This small molecule binds to this protein.
Small molecule (SMILES): CC(=O)N[C@H]1[C@H](O[C@H]2[C@H](O)[C@@H](NC(C)=O)CO[C@@H]2CO)O[C@H](CO)[C@@H](O[C@@H]2O[C@H](CO)[C@@H](O)[C@H](O)[C@@H]2O)[C@@H]1O

Sequence of chain 1.G:
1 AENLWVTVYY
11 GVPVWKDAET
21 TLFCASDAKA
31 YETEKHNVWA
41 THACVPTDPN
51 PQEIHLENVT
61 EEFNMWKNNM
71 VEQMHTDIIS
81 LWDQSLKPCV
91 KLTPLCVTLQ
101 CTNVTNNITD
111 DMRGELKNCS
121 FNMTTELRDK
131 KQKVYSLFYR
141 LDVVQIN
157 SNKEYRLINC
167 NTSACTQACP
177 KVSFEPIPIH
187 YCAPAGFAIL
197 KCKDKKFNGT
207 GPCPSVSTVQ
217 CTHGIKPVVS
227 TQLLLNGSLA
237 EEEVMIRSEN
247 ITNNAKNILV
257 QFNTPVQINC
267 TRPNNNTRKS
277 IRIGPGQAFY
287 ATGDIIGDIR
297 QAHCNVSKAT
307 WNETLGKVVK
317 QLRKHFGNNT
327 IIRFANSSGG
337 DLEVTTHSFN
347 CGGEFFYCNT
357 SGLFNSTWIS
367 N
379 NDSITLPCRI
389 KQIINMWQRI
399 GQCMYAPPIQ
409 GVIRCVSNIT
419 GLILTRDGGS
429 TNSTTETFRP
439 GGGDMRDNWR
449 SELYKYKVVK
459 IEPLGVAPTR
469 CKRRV

Binding-site contacts:
Ligand atom C3 contacts residue ASN122 of chain 1.G at 3.9 Å.
Ligand atom C7 contacts residue ASN122 of chain 1.G at 3.7 Å.
Ligand atom C8 contacts residue SER120 of chain 1.G at 3.4 Å.
Ligand atom N2 contacts residue ASN122 of chain 1.G at 3.1 Å (h-bond).
Ligand atom O6 contacts residue LYS131 of chain 1.G at 4.0 Å.
Ligand atom C7 contacts residue LYS133 of chain 1.G at 4.2 Å.
Ligand atom C8 contacts residue PHE121 of chain 1.G at 3.7 Å (hydrophobic).
Ligand atom O5 contacts residue ASN122 of chain 1.G at 2.3 Å (h-bond).
Ligand atom C5 contacts residue ASN122 of chain 1.G at 3.6 Å.
Ligand atom C8 contacts residue LYS133 of chain 1.G at 4.2 Å.
Ligand atom C5 contacts residue LYS131 of chain 1.G at 3.5 Å.
Ligand atom C4 contacts residue ASN122 of chain 1.G at 4.2 Å.
Ligand atom C7 contacts residue PHE121 of chain 1.G at 4.4 Å (hydrophobic).
Ligand atom O7 contacts residue LYS133 of chain 1.G at 3.3 Å.
Ligand atom O7 contacts residue ASN122 of chain 1.G at 4.0 Å.
Ligand atom C1 contacts residue LYS131 of chain 1.G at 3.5 Å.
Ligand atom C1 contacts residue ASN122 of chain 1.G at 1.4 Å.
Ligand atom C2 contacts residue ASN122 of chain 1.G at 2.5 Å.
Ligand atom O5 contacts residue LYS131 of chain 1.G at 2.6 Å (salt-bridge).
Ligand atom C6 contacts residue LYS131 of chain 1.G at 3.4 Å.
Ligand atom C8 contacts residue GLN100 of chain 1.G at 3.7 Å.